Sequence of chain 1.H:
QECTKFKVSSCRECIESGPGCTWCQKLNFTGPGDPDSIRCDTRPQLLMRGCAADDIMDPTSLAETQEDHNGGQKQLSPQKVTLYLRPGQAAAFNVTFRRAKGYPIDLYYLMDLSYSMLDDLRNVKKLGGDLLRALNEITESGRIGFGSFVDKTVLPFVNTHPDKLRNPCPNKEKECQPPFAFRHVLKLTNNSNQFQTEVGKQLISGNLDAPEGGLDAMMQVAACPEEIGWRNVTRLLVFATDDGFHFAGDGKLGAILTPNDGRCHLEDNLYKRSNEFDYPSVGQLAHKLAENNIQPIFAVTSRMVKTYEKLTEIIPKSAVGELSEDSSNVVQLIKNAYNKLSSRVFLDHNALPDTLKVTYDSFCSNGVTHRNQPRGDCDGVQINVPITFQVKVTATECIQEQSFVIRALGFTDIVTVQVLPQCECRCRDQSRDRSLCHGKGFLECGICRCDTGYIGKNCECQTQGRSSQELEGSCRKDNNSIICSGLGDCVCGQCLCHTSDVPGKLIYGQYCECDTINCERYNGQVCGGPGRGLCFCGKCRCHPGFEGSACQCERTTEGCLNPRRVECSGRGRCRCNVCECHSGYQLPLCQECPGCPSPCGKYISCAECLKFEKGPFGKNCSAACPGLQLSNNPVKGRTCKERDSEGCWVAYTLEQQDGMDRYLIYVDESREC

A protein and the small-molecule ligand that binds it are described below.
Small molecule (SMILES): CC(=O)N[C@@H]1[C@@H](O)[C@H](O)[C@@H](CO)O[C@H]1O

Binding-site contacts:
Ligand atom C7 contacts residue ASN94 of chain 1.H at 3.3 Å.
Ligand atom O5 contacts residue ASN94 of chain 1.H at 2.3 Å (h-bond).
Ligand atom O7 contacts residue ASN94 of chain 1.H at 3.6 Å (h-bond).
Ligand atom C2 contacts residue ASN94 of chain 1.H at 2.3 Å.
Ligand atom C8 contacts residue ASN94 of chain 1.H at 4.1 Å.
Ligand atom C3 contacts residue ASN94 of chain 1.H at 3.7 Å.
Ligand atom N2 contacts residue ASN94 of chain 1.H at 2.8 Å (h-bond).
Ligand atom C1 contacts residue ASN94 of chain 1.H at 1.4 Å.
Ligand atom C5 contacts residue ASN94 of chain 1.H at 3.6 Å.
Ligand atom C4 contacts residue ASN94 of chain 1.H at 4.1 Å.
Ligand atom C8 contacts residue ALA92 of chain 1.H at 3.9 Å (hydrophobic).
Ligand atom O5 contacts residue THR388 of chain 1.H at 4.2 Å.